The protein below binds the small molecule below.
Small molecule (SMILES): CC(=O)N1CCN(CCCc2ccccc2)CC1

Sequence of chain 1.C:
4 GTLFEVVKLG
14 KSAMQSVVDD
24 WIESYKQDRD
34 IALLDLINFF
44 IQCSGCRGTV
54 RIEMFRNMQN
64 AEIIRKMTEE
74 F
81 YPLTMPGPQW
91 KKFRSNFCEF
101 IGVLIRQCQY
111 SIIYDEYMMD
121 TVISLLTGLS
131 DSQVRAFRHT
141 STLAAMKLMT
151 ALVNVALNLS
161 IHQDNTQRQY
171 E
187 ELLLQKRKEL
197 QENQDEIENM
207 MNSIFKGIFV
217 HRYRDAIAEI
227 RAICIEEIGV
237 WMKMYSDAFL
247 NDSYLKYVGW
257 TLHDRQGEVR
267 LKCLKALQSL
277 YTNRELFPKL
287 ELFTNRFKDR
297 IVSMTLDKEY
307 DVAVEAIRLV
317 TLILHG

Binding-site contacts:
Ligand atom C10 contacts residue LEU125 of chain 1.C at 3.7 Å (hydrophobic).
Ligand atom C11 contacts residue ASN63 of chain 1.C at 4.2 Å.
Ligand atom C14 contacts residue MET61 of chain 1.C at 3.5 Å (hydrophobic).
Ligand atom N1 contacts residue PHE58 of chain 1.C at 3.9 Å.
Ligand atom C4 contacts residue PHE58 of chain 1.C at 3.2 Å (hydrophobic).
Ligand atom C9 contacts residue ILE40 of chain 1.C at 4.1 Å (hydrophobic).
Ligand atom C4 contacts residue ASN63 of chain 1.C at 4.0 Å.
Ligand atom N1 contacts residue ASN63 of chain 1.C at 2.8 Å (h-bond).
Ligand atom C6 contacts residue ASN63 of chain 1.C at 4.0 Å.
Ligand atom C11 contacts residue ILE67 of chain 1.C at 4.0 Å (hydrophobic).
Ligand atom C8 contacts residue ASN63 of chain 1.C at 4.1 Å.
Ligand atom C10 contacts residue ASN63 of chain 1.C at 4.2 Å.
Ligand atom O contacts residue ARG59 of chain 1.C at 3.2 Å (salt-bridge).
Ligand atom C5 contacts residue PHE58 of chain 1.C at 3.2 Å (hydrophobic).
Ligand atom C13 contacts residue PHE58 of chain 1.C at 3.2 Å (hydrophobic).
Ligand atom O contacts residue PHE58 of chain 1.C at 4.2 Å.
Ligand atom C1 contacts residue ARG59 of chain 1.C at 3.2 Å.
Ligand atom C9 contacts residue ILE66 of chain 1.C at 3.4 Å (hydrophobic).
Ligand atom N contacts residue ASN63 of chain 1.C at 4.0 Å.
Ligand atom C1 contacts residue PHE58 of chain 1.C at 3.7 Å (hydrophobic).
Ligand atom C7 contacts residue ASN63 of chain 1.C at 3.7 Å.
Ligand atom C13 contacts residue ASN63 of chain 1.C at 2.4 Å.
Ligand atom C5 contacts residue THR121 of chain 1.C at 3.3 Å.
Ligand atom C12 contacts residue LEU125 of chain 1.C at 4.0 Å (hydrophobic).
Ligand atom C10 contacts residue ILE66 of chain 1.C at 4.1 Å (hydrophobic).
Ligand atom C14 contacts residue ASN63 of chain 1.C at 2.6 Å.
Ligand atom C3 contacts residue ASN63 of chain 1.C at 3.8 Å.
Ligand atom C12 contacts residue ASN63 of chain 1.C at 3.7 Å.
Ligand atom C5 contacts residue ILE40 of chain 1.C at 4.1 Å (hydrophobic).
Ligand atom C13 contacts residue MET61 of chain 1.C at 3.8 Å (hydrophobic).
Ligand atom C2 contacts residue PHE58 of chain 1.C at 3.3 Å (hydrophobic).
Ligand atom C8 contacts residue ILE66 of chain 1.C at 4.1 Å (hydrophobic).
Ligand atom O contacts residue MET61 of chain 1.C at 3.6 Å (h-bond).
Ligand atom C6 contacts residue THR121 of chain 1.C at 3.4 Å.
Ligand atom C10 contacts residue ILE67 of chain 1.C at 3.8 Å (hydrophobic).
Ligand atom C contacts residue ARG59 of chain 1.C at 2.8 Å.
Ligand atom C11 contacts residue LEU125 of chain 1.C at 3.8 Å (hydrophobic).
Ligand atom N contacts residue PHE58 of chain 1.C at 3.3 Å (h-bond).
Ligand atom N contacts residue ARG59 of chain 1.C at 4.2 Å.
Ligand atom C14 contacts residue PHE58 of chain 1.C at 3.7 Å (hydrophobic).